Binding-site contacts:
Ligand atom C11 contacts residue VHZ1 of chain 1.D at 0.3 Å.
Ligand atom C4 contacts residue VHZ1 of chain 1.D at 0.0 Å.
Ligand atom O contacts residue VHZ1 of chain 1.D at 1.9 Å (h-bond).
Ligand atom O contacts residue GLU114 of chain 1.A at 2.9 Å (salt-bridge).
Ligand atom N4 contacts residue VHZ1 of chain 1.D at 2.4 Å.
Ligand atom N1 contacts residue ALA51 of chain 1.A at 3.4 Å (h-bond).
Ligand atom C13 contacts residue GLN112 of chain 1.A at 3.6 Å.
Ligand atom C6 contacts residue MET50 of chain 1.A at 3.5 Å (hydrophobic).
Ligand atom C3 contacts residue VHZ1 of chain 1.D at 0.0 Å.
Ligand atom N3 contacts residue VHZ1 of chain 1.D at 0.1 Å (h-bond).
Ligand atom C10 contacts residue GLY54 of chain 1.A at 3.5 Å.
Ligand atom C1 contacts residue VHZ1 of chain 1.D at 0.0 Å.
Ligand atom N2 contacts residue MET50 of chain 1.A at 2.9 Å (h-bond).
Ligand atom C12 contacts residue GLY54 of chain 1.A at 3.5 Å.
Ligand atom C5 contacts residue VHZ1 of chain 1.D at 0.0 Å.
Ligand atom C7 contacts residue ALA51 of chain 1.A at 3.3 Å (hydrophobic).
Ligand atom C5 contacts residue MET50 of chain 1.A at 3.3 Å (hydrophobic).
Ligand atom C9 contacts residue VHZ1 of chain 1.D at 0.1 Å.
Ligand atom N contacts residue VHZ1 of chain 1.D at 0.0 Å (h-bond).
Ligand atom C5 contacts residue TYR57 of chain 1.A at 3.4 Å (hydrophobic).
Ligand atom C2 contacts residue VHZ1 of chain 1.D at 0.0 Å.
Ligand atom C7 contacts residue VHZ1 of chain 1.D at 0.3 Å.
Ligand atom C14 contacts residue GLN112 of chain 1.A at 3.0 Å.
Ligand atom C6 contacts residue VHZ1 of chain 1.D at 0.1 Å.
Ligand atom C7 contacts residue ASN20 of chain 2.A at 3.6 Å.
Ligand atom C13 contacts residue VHZ1 of chain 1.D at 2.3 Å.
Ligand atom C14 contacts residue VHZ1 of chain 1.D at 1.3 Å.
Ligand atom C contacts residue TYR57 of chain 1.A at 3.5 Å (hydrophobic).
Ligand atom N3 contacts residue GLN112 of chain 1.A at 3.1 Å (h-bond).
Ligand atom C12 contacts residue VHZ1 of chain 1.D at 1.5 Å.
Ligand atom O contacts residue GLN112 of chain 1.A at 3.1 Å (h-bond).
Ligand atom CL contacts residue ARG23 of chain 2.A at 3.4 Å.
Ligand atom C contacts residue VHZ1 of chain 1.D at 0.0 Å.
Ligand atom N1 contacts residue MET50 of chain 1.A at 3.1 Å (h-bond).
Ligand atom C8 contacts residue VHZ1 of chain 1.D at 0.3 Å.
Ligand atom N1 contacts residue VHZ1 of chain 1.D at 0.0 Å (h-bond).
Ligand atom N4 contacts residue GLY54 of chain 1.A at 3.5 Å.
Ligand atom CL contacts residue VHZ1 of chain 1.D at 0.0 Å.
Ligand atom N2 contacts residue VHZ1 of chain 1.D at 0.1 Å (h-bond).
Ligand atom C10 contacts residue VHZ1 of chain 1.D at 0.2 Å.

Sequence of chain 1.A:
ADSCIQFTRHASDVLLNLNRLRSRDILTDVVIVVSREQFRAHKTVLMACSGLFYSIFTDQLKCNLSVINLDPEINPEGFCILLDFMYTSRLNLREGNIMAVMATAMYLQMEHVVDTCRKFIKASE

Sequence of chain 2.A:
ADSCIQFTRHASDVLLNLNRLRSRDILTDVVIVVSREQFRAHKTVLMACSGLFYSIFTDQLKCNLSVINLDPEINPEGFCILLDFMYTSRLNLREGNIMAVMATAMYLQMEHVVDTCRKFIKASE

This small molecule binds to this protein.
Small molecule (SMILES): CNC(=O)[C@H](C)Nc1cc(=O)[nH]c2ccc(Nc3ccnc(Cl)c3C#N)cc12